Sequence of chain 1.N:
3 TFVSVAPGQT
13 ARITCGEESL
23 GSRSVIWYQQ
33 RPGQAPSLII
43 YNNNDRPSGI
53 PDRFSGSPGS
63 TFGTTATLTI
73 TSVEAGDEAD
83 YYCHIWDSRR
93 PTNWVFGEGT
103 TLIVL

Sequence of chain 1.M:
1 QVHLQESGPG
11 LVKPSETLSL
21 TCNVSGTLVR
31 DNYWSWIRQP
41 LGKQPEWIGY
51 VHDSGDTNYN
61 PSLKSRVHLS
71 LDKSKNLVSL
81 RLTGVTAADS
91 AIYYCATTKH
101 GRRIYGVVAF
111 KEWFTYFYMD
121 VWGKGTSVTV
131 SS

Sequence of chain 1.J:
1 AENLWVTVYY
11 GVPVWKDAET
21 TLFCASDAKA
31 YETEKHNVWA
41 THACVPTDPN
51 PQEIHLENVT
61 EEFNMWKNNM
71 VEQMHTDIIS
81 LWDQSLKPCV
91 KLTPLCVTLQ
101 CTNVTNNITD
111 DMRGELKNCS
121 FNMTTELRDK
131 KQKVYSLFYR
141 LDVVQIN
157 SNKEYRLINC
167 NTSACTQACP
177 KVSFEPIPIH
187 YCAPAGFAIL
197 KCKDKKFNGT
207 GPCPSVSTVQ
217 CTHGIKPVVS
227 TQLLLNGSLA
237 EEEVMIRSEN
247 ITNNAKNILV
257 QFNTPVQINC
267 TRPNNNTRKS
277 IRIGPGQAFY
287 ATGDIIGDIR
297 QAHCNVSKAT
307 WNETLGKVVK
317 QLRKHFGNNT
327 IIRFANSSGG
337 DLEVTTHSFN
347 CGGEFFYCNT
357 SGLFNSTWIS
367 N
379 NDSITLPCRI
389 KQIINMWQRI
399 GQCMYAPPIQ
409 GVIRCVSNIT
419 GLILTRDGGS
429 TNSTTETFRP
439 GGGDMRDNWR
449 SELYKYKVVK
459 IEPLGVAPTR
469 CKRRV

Binding-site contacts:
Ligand atom C1 contacts residue ASP56 of chain 1.M at 3.8 Å.
Ligand atom O7 contacts residue PHE114 of chain 1.M at 3.2 Å.
Ligand atom C4 contacts residue ASP56 of chain 1.M at 3.7 Å.
Ligand atom C5 contacts residue ASP56 of chain 1.M at 3.4 Å.
Ligand atom C6 contacts residue ARG102 of chain 1.M at 4.0 Å.
Ligand atom O4 contacts residue GLY55 of chain 1.M at 3.9 Å.
Ligand atom O6 contacts residue THR115 of chain 1.M at 3.9 Å.
Ligand atom O2 contacts residue TYR33 of chain 1.M at 4.0 Å.
Ligand atom O5 contacts residue ASN107 of chain 1.J at 2.3 Å (h-bond).
Ligand atom C8 contacts residue THR94 of chain 1.N at 3.6 Å.
Ligand atom O4 contacts residue ASP56 of chain 1.M at 3.8 Å.
Ligand atom C3 contacts residue ASN107 of chain 1.J at 3.8 Å.
Ligand atom O6 contacts residue ARG102 of chain 1.M at 2.8 Å (salt-bridge).
Ligand atom C6 contacts residue GLY55 of chain 1.M at 3.5 Å.
Ligand atom C5 contacts residue ASN107 of chain 1.J at 3.6 Å.
Ligand atom C8 contacts residue PRO93 of chain 1.N at 3.9 Å (hydrophobic).
Ligand atom C2 contacts residue ASP56 of chain 1.M at 4.0 Å.
Ligand atom C7 contacts residue ASP89 of chain 1.N at 3.9 Å.
Ligand atom N2 contacts residue ASN107 of chain 1.J at 2.9 Å (h-bond).
Ligand atom C7 contacts residue PHE114 of chain 1.M at 3.8 Å (hydrophobic).
Ligand atom O5 contacts residue ASP56 of chain 1.M at 4.1 Å.
Ligand atom C3 contacts residue ASP56 of chain 1.M at 3.4 Å.
Ligand atom C2 contacts residue ASN107 of chain 1.J at 2.4 Å.
Ligand atom C7 contacts residue ASN107 of chain 1.J at 3.6 Å.
Ligand atom C2 contacts residue GLY55 of chain 1.M at 3.9 Å.
Ligand atom C1 contacts residue ASP56 of chain 1.M at 3.8 Å.
Ligand atom C1 contacts residue ASN107 of chain 1.J at 1.4 Å.
Ligand atom C6 contacts residue THR115 of chain 1.M at 3.9 Å.
Ligand atom O7 contacts residue ASP89 of chain 1.N at 3.3 Å (salt-bridge).
Ligand atom C3 contacts residue THR94 of chain 1.N at 4.0 Å.
Ligand atom O4 contacts residue SER54 of chain 1.M at 3.9 Å.
Ligand atom O6 contacts residue TRP113 of chain 1.M at 4.0 Å.
Ligand atom O6 contacts residue THR109 of chain 1.J at 3.5 Å.
Ligand atom C8 contacts residue ASP89 of chain 1.N at 4.0 Å.
Ligand atom C6 contacts residue THR115 of chain 1.M at 3.4 Å.
Ligand atom C8 contacts residue ASN107 of chain 1.J at 4.0 Å.
Ligand atom C2 contacts residue ASN58 of chain 1.M at 3.4 Å.
Ligand atom O3 contacts residue ASN58 of chain 1.M at 3.6 Å.
Ligand atom N2 contacts residue PHE114 of chain 1.M at 3.6 Å.
Ligand atom N2 contacts residue ASN58 of chain 1.M at 3.0 Å (h-bond).

The protein below binds the small molecule below.
Small molecule (SMILES): CC(=O)N[C@H]1[C@H](O[C@H]2[C@H](O)[C@@H](NC(C)=O)CO[C@@H]2CO)O[C@H](CO)[C@@H](O[C@@H]2O[C@H](CO[C@H]3O[C@H](CO)[C@@H](O)[C@H](O)[C@@H]3O)[C@@H](O)[C@H](O[C@H]3O[C@H](CO)[C@@H](O)[C@H](O)[C@@H]3O)[C@@H]2O)[C@@H]1O